Binding-site contacts:
Ligand atom N2 contacts residue LEU108 of chain 11.E at 2.7 Å (h-bond).
Ligand atom C8 contacts residue ILE109 of chain 11.E at 3.8 Å (hydrophobic).
Ligand atom C2 contacts residue ASN44 of chain 11.E at 2.5 Å.
Ligand atom C6 contacts residue ARG110 of chain 11.E at 3.5 Å.
Ligand atom C8 contacts residue VAL62 of chain 11.E at 3.8 Å (hydrophobic).
Ligand atom O7 contacts residue LEU108 of chain 11.E at 3.7 Å.
Ligand atom C4 contacts residue ASN44 of chain 11.E at 4.3 Å.
Ligand atom O6 contacts residue VAL45 of chain 11.E at 3.9 Å.
Ligand atom C6 contacts residue GLU55 of chain 37.E at 3.5 Å.
Ligand atom N2 contacts residue ILE109 of chain 11.E at 4.5 Å.
Ligand atom C7 contacts residue ASN44 of chain 11.E at 3.4 Å.
Ligand atom C8 contacts residue ASN44 of chain 11.E at 4.5 Å.
Ligand atom C5 contacts residue ARG110 of chain 11.E at 4.4 Å.
Ligand atom O6 contacts residue ARG110 of chain 11.E at 2.9 Å (salt-bridge).
Ligand atom C3 contacts residue LEU108 of chain 11.E at 3.5 Å (hydrophobic).
Ligand atom C7 contacts residue THR146 of chain 11.E at 4.2 Å.
Ligand atom C8 contacts residue THR146 of chain 11.E at 4.1 Å.
Ligand atom O3 contacts residue LEU108 of chain 11.E at 4.0 Å.
Ligand atom C3 contacts residue ASN44 of chain 11.E at 3.8 Å.
Ligand atom O7 contacts residue ASN44 of chain 11.E at 3.7 Å.
Ligand atom C2 contacts residue LEU108 of chain 11.E at 3.5 Å (hydrophobic).
Ligand atom C8 contacts residue LEU108 of chain 11.E at 3.7 Å (hydrophobic).
Ligand atom O7 contacts residue THR146 of chain 11.E at 3.3 Å.
Ligand atom C7 contacts residue LEU108 of chain 11.E at 3.6 Å (hydrophobic).
Ligand atom N2 contacts residue ASN44 of chain 11.E at 2.9 Å (h-bond).
Ligand atom O6 contacts residue GLU55 of chain 37.E at 3.7 Å.
Ligand atom O5 contacts residue ASN44 of chain 11.E at 2.4 Å (h-bond).
Ligand atom C1 contacts residue ASN44 of chain 11.E at 1.4 Å.
Ligand atom C5 contacts residue ASN44 of chain 11.E at 3.7 Å.
Ligand atom C1 contacts residue LEU108 of chain 11.E at 3.9 Å (hydrophobic).

This protein binds this small molecule.
Small molecule (SMILES): CC(=O)N[C@H]1[C@H](O[C@H]2[C@H](O)[C@@H](NC(C)=O)CO[C@@H]2CO)O[C@H](CO)[C@@H](O[C@@H]2O[C@H](CO)[C@@H](O)[C@H](O[C@H]3O[C@H](CO)[C@@H](O)[C@H](O)[C@@H]3O)[C@@H]2O)[C@@H]1O

Sequence of chain 37.E:
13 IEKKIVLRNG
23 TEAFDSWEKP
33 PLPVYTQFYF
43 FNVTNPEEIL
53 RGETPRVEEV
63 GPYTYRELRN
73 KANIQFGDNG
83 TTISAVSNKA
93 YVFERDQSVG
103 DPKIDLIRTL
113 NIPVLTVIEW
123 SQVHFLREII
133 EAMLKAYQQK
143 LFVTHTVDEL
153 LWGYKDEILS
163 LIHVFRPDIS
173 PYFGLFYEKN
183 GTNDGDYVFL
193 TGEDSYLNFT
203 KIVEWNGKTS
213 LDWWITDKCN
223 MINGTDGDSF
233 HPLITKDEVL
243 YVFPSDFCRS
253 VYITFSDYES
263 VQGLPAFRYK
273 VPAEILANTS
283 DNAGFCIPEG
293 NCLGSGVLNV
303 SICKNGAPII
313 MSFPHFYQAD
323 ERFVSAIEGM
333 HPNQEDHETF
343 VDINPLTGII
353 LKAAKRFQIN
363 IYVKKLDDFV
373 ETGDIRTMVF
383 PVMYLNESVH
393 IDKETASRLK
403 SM

Sequence of chain 11.E:
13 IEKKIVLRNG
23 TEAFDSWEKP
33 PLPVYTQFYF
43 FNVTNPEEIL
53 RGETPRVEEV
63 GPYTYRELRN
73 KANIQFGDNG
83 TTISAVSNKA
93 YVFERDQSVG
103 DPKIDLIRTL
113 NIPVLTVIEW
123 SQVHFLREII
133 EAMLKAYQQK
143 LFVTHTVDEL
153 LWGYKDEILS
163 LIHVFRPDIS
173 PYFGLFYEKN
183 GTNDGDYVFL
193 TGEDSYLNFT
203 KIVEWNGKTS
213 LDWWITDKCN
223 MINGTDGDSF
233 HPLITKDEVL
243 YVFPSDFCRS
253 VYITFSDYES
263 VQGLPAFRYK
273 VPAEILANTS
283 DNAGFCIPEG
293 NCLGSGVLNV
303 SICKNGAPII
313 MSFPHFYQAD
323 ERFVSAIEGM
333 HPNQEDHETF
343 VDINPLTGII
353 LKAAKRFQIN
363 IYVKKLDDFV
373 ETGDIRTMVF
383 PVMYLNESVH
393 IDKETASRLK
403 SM